Binding-site contacts:
Ligand atom C13 contacts residue PHE327 of chain 1.D at 4.0 Å (hydrophobic).
Ligand atom C5 contacts residue ARG174 of chain 1.D at 3.8 Å.
Ligand atom C4 contacts residue ARG174 of chain 1.D at 3.8 Å.
Ligand atom C8 contacts residue PHE327 of chain 1.D at 3.9 Å (hydrophobic).
Ligand atom C6 contacts residue ARG174 of chain 1.D at 4.1 Å.
Ligand atom C9 contacts residue ASN329 of chain 1.D at 3.6 Å.
Ligand atom C3 contacts residue PHE327 of chain 1.D at 4.2 Å (hydrophobic).
Ligand atom C1 contacts residue TYR456 of chain 1.A at 3.9 Å (hydrophobic).
Ligand atom C9 contacts residue TYR456 of chain 1.A at 3.2 Å (hydrophobic).
Ligand atom C8 contacts residue TYR456 of chain 1.A at 3.3 Å (hydrophobic).
Ligand atom C3 contacts residue ARG174 of chain 1.D at 3.9 Å.
Ligand atom C8 contacts residue ASN329 of chain 1.D at 3.5 Å.
Ligand atom C2 contacts residue TYR456 of chain 1.A at 3.8 Å (hydrophobic).
Ligand atom C7 contacts residue PHE327 of chain 1.D at 3.7 Å (hydrophobic).
Ligand atom C1 contacts residue ARG174 of chain 1.D at 3.8 Å.
Ligand atom C6 contacts residue PHE327 of chain 1.D at 4.0 Å (hydrophobic).
Ligand atom N contacts residue PHE327 of chain 1.D at 4.5 Å.
Ligand atom C contacts residue ARG174 of chain 1.D at 3.7 Å.
Ligand atom C2 contacts residue PHE327 of chain 1.D at 3.6 Å (hydrophobic).
Ligand atom C2 contacts residue ARG174 of chain 1.D at 4.0 Å.
Ligand atom C1 contacts residue PHE327 of chain 1.D at 4.5 Å (hydrophobic).

A small-molecule ligand and the protein it binds are described below.
Small molecule (SMILES): OC1C[C@H]2CC[C@@H](C1)N2Cc1ccccc1

Sequence of chain 1.A:
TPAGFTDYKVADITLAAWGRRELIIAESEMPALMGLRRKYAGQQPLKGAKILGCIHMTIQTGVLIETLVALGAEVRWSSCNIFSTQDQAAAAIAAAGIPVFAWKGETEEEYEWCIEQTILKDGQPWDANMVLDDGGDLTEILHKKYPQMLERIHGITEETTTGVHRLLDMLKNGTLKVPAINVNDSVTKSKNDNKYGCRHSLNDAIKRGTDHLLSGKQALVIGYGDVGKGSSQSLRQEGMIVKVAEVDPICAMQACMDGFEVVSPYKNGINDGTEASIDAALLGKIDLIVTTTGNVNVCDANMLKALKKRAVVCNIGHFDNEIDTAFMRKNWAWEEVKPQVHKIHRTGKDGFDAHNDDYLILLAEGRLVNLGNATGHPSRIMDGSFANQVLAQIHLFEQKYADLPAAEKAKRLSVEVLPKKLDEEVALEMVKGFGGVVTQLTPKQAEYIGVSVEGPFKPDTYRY

Sequence of chain 1.D:
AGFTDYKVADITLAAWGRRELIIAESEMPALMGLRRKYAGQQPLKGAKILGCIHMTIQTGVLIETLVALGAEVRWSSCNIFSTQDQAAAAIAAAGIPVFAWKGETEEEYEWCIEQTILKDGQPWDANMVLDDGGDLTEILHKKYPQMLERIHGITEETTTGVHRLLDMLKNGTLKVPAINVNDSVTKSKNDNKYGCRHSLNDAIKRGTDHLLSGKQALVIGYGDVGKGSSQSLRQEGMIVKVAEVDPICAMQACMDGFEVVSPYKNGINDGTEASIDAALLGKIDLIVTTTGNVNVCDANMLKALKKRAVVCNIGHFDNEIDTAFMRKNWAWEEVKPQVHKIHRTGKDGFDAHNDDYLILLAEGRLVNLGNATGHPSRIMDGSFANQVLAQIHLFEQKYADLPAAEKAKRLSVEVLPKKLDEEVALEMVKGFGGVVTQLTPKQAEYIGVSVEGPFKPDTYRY